Sequence of chain 2.A:
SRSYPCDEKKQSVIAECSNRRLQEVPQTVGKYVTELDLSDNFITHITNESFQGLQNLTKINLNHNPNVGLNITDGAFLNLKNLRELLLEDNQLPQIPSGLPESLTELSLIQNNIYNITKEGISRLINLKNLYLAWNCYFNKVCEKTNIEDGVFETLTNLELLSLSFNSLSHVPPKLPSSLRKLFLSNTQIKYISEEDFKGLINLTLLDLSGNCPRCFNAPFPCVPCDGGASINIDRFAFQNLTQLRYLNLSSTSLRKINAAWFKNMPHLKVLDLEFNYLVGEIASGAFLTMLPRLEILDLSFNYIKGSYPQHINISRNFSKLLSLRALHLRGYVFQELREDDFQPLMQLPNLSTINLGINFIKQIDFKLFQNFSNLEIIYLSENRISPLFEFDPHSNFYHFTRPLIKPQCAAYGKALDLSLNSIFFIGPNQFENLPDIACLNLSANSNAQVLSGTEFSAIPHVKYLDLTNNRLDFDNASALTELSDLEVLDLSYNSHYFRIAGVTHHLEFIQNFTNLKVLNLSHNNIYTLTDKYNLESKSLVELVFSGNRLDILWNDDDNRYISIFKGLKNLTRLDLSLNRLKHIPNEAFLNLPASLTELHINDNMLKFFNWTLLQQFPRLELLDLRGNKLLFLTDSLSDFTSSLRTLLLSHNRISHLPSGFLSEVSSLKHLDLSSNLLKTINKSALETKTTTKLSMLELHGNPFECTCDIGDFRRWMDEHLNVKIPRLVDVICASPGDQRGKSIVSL

Binding-site contacts:
Ligand atom C4 contacts residue ASN618 of chain 2.A at 4.1 Å.
Ligand atom C2 contacts residue ASN618 of chain 2.A at 2.4 Å.
Ligand atom C1 contacts residue ASN618 of chain 2.A at 1.4 Å.
Ligand atom C1 contacts residue VAL589 of chain 2.A at 4.3 Å (hydrophobic).
Ligand atom C1 contacts residue SER587 of chain 2.A at 3.9 Å.
Ligand atom C6 contacts residue VAL589 of chain 2.A at 3.9 Å (hydrophobic).
Ligand atom C7 contacts residue ASN618 of chain 2.A at 3.5 Å.
Ligand atom O6 contacts residue VAL589 of chain 2.A at 3.6 Å.
Ligand atom C7 contacts residue SER587 of chain 2.A at 4.0 Å.
Ligand atom C5 contacts residue ASN618 of chain 2.A at 3.6 Å.
Ligand atom O7 contacts residue ASN618 of chain 2.A at 4.0 Å.
Ligand atom O7 contacts residue THR562 of chain 2.A at 4.2 Å.
Ligand atom O7 contacts residue SER587 of chain 2.A at 3.4 Å.
Ligand atom C7 contacts residue LYS586 of chain 2.A at 3.4 Å.
Ligand atom C2 contacts residue SER587 of chain 2.A at 4.2 Å.
Ligand atom N2 contacts residue LYS586 of chain 2.A at 3.9 Å.
Ligand atom O5 contacts residue SER587 of chain 2.A at 3.9 Å.
Ligand atom O6 contacts residue LYS565 of chain 2.A at 4.0 Å.
Ligand atom O7 contacts residue LYS586 of chain 2.A at 3.5 Å (salt-bridge).
Ligand atom N2 contacts residue SER587 of chain 2.A at 4.5 Å.
Ligand atom C5 contacts residue VAL589 of chain 2.A at 4.2 Å (hydrophobic).
Ligand atom C8 contacts residue LYS586 of chain 2.A at 3.4 Å.
Ligand atom O5 contacts residue ASN618 of chain 2.A at 2.3 Å (h-bond).
Ligand atom N2 contacts residue ASN618 of chain 2.A at 2.8 Å (h-bond).
Ligand atom C3 contacts residue ASN618 of chain 2.A at 3.7 Å.
Ligand atom O5 contacts residue VAL589 of chain 2.A at 3.3 Å.

This small molecule binds to this protein.
Small molecule (SMILES): CC(=O)N[C@@H]1[C@@H](O)[C@H](O)[C@@H](CO)O[C@H]1O